Binding-site contacts:
Ligand atom O7 contacts residue GLY216 of chain 47.E at 3.9 Å.
Ligand atom N2 contacts residue ASN237 of chain 47.E at 3.1 Å (h-bond).
Ligand atom O5 contacts residue ASN237 of chain 47.E at 2.3 Å (h-bond).
Ligand atom C7 contacts residue GLY216 of chain 47.E at 2.7 Å.
Ligand atom C7 contacts residue ASN237 of chain 47.E at 3.7 Å.
Ligand atom C1 contacts residue ASN237 of chain 47.E at 1.4 Å.
Ligand atom C7 contacts residue NAG1 of chain 47.I at 4.4 Å.
Ligand atom N2 contacts residue GLY216 of chain 47.E at 2.6 Å (h-bond).
Ligand atom O7 contacts residue NAG1 of chain 47.I at 3.7 Å.
Ligand atom C8 contacts residue NAG1 of chain 47.I at 4.3 Å.
Ligand atom C1 contacts residue GLY216 of chain 47.E at 4.3 Å.
Ligand atom C2 contacts residue GLY216 of chain 47.E at 3.9 Å.
Ligand atom N2 contacts residue ASN218 of chain 47.E at 4.4 Å.
Ligand atom C3 contacts residue ASN237 of chain 47.E at 3.9 Å.
Ligand atom C5 contacts residue ASN237 of chain 47.E at 3.6 Å.
Ligand atom C4 contacts residue ASN237 of chain 47.E at 4.3 Å.
Ligand atom C8 contacts residue LYS217 of chain 47.E at 3.9 Å.
Ligand atom O7 contacts residue ASN218 of chain 47.E at 3.5 Å (h-bond).
Ligand atom C7 contacts residue ASN218 of chain 47.E at 3.4 Å.
Ligand atom O6 contacts residue ASN237 of chain 47.E at 4.4 Å.
Ligand atom O7 contacts residue ASN237 of chain 47.E at 3.8 Å.
Ligand atom C8 contacts residue ASN218 of chain 47.E at 2.8 Å.
Ligand atom C8 contacts residue GLY216 of chain 47.E at 2.1 Å.
Ligand atom C2 contacts residue ASN237 of chain 47.E at 2.6 Å.

Sequence of chain 47.E:
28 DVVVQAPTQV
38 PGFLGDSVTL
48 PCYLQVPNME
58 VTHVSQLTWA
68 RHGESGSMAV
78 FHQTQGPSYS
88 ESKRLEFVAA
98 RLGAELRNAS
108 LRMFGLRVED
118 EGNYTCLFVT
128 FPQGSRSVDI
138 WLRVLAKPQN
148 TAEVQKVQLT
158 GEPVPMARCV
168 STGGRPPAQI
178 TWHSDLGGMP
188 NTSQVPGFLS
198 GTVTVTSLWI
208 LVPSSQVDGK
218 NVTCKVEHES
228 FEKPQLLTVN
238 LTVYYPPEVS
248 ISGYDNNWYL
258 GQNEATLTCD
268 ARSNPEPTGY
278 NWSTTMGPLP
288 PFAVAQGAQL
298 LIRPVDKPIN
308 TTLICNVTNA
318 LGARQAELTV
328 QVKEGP

The small molecule below binds the protein below.
Small molecule (SMILES): CC(=O)N[C@H]1[C@H](O[C@H]2[C@H](O)[C@@H](NC(C)=O)CO[C@@H]2CO)O[C@H](CO)[C@@H](O[C@@H]2O[C@H](CO)[C@@H](O)[C@H](O)[C@@H]2O)[C@@H]1O